A small-molecule ligand and the protein it binds are described below.
Small molecule (SMILES): CC(=O)N[C@@H]1[C@@H](O)[C@H](O)[C@@H](CO)O[C@H]1O

Binding-site contacts:
Ligand atom C3 contacts residue ASN323 of chain 1.C at 3.8 Å.
Ligand atom C5 contacts residue ASN323 of chain 1.C at 3.7 Å.
Ligand atom C1 contacts residue ARG427 of chain 1.C at 4.0 Å.
Ligand atom O7 contacts residue GLN324 of chain 1.C at 4.0 Å.
Ligand atom O6 contacts residue ASN323 of chain 1.C at 3.9 Å.
Ligand atom C2 contacts residue ASN323 of chain 1.C at 2.5 Å.
Ligand atom N2 contacts residue ARG427 of chain 1.C at 3.3 Å (salt-bridge).
Ligand atom C1 contacts residue ASN323 of chain 1.C at 1.4 Å.
Ligand atom C8 contacts residue SER325 of chain 1.C at 4.3 Å.
Ligand atom O5 contacts residue ASN323 of chain 1.C at 2.4 Å (h-bond).
Ligand atom C4 contacts residue ASN323 of chain 1.C at 4.2 Å.
Ligand atom C7 contacts residue ASN323 of chain 1.C at 4.0 Å.
Ligand atom C8 contacts residue ARG427 of chain 1.C at 3.4 Å.
Ligand atom C2 contacts residue ARG427 of chain 1.C at 4.1 Å.
Ligand atom N2 contacts residue ASN323 of chain 1.C at 3.0 Å (h-bond).
Ligand atom C7 contacts residue ARG427 of chain 1.C at 3.4 Å.
Ligand atom O7 contacts residue ARG427 of chain 1.C at 4.2 Å.

Sequence of chain 1.C:
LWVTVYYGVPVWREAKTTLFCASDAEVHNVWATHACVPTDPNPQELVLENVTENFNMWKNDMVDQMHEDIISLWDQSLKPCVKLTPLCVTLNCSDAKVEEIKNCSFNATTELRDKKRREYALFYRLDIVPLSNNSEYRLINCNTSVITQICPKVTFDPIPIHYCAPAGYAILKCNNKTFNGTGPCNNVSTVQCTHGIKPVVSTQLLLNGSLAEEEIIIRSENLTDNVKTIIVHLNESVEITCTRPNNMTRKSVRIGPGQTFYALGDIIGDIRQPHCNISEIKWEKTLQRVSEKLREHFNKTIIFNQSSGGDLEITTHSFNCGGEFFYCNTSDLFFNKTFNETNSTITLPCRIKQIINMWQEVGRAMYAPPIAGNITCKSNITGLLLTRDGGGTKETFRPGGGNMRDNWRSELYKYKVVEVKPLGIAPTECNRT